This small molecule binds to this protein.
Small molecule (SMILES): CC(=O)N[C@@H]1[C@@H](O)[C@H](O)[C@@H](CO)O[C@H]1O

Sequence of chain 1.E:
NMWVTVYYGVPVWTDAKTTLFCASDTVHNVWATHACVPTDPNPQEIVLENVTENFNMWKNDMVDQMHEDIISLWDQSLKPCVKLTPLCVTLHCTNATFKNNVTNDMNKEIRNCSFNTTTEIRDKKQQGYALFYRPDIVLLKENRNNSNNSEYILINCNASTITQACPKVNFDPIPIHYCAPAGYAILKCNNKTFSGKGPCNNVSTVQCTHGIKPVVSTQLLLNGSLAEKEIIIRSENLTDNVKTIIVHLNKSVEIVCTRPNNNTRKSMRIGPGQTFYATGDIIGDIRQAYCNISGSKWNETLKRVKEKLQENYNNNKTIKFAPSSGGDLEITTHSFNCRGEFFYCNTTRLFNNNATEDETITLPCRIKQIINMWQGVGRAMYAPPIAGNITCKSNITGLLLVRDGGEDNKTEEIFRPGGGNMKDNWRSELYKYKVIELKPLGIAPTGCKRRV

Binding-site contacts:
Ligand atom C8 contacts residue ASN342 of chain 1.E at 4.2 Å.
Ligand atom C6 contacts residue LYS346 of chain 1.E at 3.8 Å.
Ligand atom O5 contacts residue ASN342 of chain 1.E at 2.4 Å (h-bond).
Ligand atom C5 contacts residue ASN342 of chain 1.E at 3.7 Å.
Ligand atom C4 contacts residue ASN342 of chain 1.E at 4.2 Å.
Ligand atom C3 contacts residue ALA398 of chain 1.E at 4.5 Å (hydrophobic).
Ligand atom C8 contacts residue THR399 of chain 1.E at 3.4 Å.
Ligand atom N2 contacts residue ASN342 of chain 1.E at 2.9 Å (h-bond).
Ligand atom N2 contacts residue ALA398 of chain 1.E at 3.9 Å.
Ligand atom O7 contacts residue ASN342 of chain 1.E at 3.0 Å (h-bond).
Ligand atom C8 contacts residue ALA398 of chain 1.E at 4.0 Å (hydrophobic).
Ligand atom O6 contacts residue LYS346 of chain 1.E at 3.2 Å.
Ligand atom C7 contacts residue ASN342 of chain 1.E at 3.1 Å.
Ligand atom C8 contacts residue GLU400 of chain 1.E at 4.3 Å.
Ligand atom C3 contacts residue ASN342 of chain 1.E at 3.8 Å.
Ligand atom C1 contacts residue ASN342 of chain 1.E at 1.4 Å.
Ligand atom C2 contacts residue ASN342 of chain 1.E at 2.4 Å.